Sequence of chain 1.C:
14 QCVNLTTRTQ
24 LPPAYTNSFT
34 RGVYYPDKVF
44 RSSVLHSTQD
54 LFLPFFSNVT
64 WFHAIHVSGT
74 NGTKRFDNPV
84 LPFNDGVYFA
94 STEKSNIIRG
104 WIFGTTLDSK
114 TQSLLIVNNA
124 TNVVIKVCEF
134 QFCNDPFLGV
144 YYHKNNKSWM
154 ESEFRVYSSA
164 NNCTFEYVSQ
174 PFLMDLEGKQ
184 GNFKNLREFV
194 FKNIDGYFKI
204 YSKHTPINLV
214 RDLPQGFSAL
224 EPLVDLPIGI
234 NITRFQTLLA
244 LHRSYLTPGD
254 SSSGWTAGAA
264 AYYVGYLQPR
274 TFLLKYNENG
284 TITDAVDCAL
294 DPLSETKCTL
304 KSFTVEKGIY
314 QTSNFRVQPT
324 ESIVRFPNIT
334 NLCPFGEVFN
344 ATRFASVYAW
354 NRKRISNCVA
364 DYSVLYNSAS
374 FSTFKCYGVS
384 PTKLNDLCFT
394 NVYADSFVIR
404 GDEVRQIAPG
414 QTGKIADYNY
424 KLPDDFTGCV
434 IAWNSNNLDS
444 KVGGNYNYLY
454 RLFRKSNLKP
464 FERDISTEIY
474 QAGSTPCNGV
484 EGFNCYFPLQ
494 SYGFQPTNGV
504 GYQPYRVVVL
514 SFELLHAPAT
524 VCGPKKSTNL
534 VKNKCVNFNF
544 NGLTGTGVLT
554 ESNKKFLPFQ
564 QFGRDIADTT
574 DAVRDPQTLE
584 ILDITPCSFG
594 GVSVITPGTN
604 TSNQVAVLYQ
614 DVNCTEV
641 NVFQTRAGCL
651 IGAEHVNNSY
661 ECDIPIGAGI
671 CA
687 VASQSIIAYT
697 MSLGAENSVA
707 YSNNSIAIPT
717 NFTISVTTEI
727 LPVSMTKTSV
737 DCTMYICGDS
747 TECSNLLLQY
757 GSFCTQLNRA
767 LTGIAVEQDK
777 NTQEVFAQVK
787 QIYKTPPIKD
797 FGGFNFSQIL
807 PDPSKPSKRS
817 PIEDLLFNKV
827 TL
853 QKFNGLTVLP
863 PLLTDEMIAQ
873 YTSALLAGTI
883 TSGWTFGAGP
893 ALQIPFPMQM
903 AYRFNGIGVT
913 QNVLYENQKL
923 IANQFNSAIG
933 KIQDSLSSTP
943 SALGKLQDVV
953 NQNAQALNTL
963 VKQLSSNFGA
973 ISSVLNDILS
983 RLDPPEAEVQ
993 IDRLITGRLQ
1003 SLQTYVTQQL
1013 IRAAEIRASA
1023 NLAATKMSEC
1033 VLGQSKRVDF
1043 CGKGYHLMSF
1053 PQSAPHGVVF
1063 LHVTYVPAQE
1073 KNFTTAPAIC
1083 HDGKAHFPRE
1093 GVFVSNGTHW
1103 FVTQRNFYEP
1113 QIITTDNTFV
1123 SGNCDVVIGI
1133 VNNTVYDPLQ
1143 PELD

Binding-site contacts:
Ligand atom O5 contacts residue ASN1134 of chain 1.C at 2.4 Å (h-bond).
Ligand atom C4 contacts residue ASN1134 of chain 1.C at 4.2 Å.
Ligand atom C2 contacts residue ASN1134 of chain 1.C at 2.5 Å.
Ligand atom C3 contacts residue ASN1134 of chain 1.C at 3.8 Å.
Ligand atom N2 contacts residue ASN1134 of chain 1.C at 2.9 Å (h-bond).
Ligand atom C7 contacts residue ASN1134 of chain 1.C at 4.0 Å.
Ligand atom C1 contacts residue ASN1134 of chain 1.C at 1.4 Å.
Ligand atom C8 contacts residue ASN1134 of chain 1.C at 4.4 Å.
Ligand atom C5 contacts residue ASN1134 of chain 1.C at 3.7 Å.

The protein below binds the small molecule below.
Small molecule (SMILES): CC(=O)N[C@@H]1[C@@H](O)[C@H](O)[C@@H](CO)O[C@H]1O